Binding-site contacts:
Ligand atom C5 contacts residue ASN537 of chain 1.A at 3.6 Å.
Ligand atom C8 contacts residue ASN537 of chain 1.A at 3.5 Å.
Ligand atom O5 contacts residue ASN537 of chain 1.A at 2.4 Å (h-bond).
Ligand atom C8 contacts residue TYR538 of chain 1.A at 3.6 Å (hydrophobic).
Ligand atom O7 contacts residue ASN537 of chain 1.A at 3.1 Å (h-bond).
Ligand atom C8 contacts residue SER539 of chain 1.A at 3.4 Å.
Ligand atom C2 contacts residue ASN537 of chain 1.A at 2.5 Å.
Ligand atom C3 contacts residue ASN537 of chain 1.A at 3.8 Å.
Ligand atom N2 contacts residue ASN537 of chain 1.A at 2.9 Å (h-bond).
Ligand atom C4 contacts residue ASN537 of chain 1.A at 4.2 Å.
Ligand atom C1 contacts residue ASN537 of chain 1.A at 1.4 Å.
Ligand atom C7 contacts residue ASN537 of chain 1.A at 3.0 Å.

Sequence of chain 1.A:
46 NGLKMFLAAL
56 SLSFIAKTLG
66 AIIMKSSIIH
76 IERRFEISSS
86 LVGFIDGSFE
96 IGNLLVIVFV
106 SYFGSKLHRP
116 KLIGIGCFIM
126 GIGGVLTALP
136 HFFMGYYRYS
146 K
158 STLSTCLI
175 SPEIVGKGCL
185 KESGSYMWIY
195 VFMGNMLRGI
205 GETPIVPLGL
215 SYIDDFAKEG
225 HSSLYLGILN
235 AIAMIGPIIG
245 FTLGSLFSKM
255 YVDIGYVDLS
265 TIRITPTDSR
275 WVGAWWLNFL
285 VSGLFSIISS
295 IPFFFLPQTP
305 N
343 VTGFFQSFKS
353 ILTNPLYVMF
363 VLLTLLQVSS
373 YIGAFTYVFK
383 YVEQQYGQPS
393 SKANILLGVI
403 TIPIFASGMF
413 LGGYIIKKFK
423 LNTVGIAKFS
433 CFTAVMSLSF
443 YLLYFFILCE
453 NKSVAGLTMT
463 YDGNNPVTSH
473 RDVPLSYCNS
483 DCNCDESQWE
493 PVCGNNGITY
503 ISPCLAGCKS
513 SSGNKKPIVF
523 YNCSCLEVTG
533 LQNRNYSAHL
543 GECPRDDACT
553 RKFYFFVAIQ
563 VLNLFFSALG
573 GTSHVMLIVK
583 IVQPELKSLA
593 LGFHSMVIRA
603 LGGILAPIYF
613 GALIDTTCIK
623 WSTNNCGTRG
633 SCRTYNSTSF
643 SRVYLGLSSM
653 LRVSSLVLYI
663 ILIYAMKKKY

The protein below binds the small molecule below.
Small molecule (SMILES): CC(=O)N[C@@H]1[C@@H](O)[C@H](O)[C@@H](CO)O[C@H]1O